This small molecule binds to this protein.
Small molecule (SMILES): Cc1cc(C(=O)N[C@@H](CC(=O)N2CCC[C@@H]2c2ccccc2)C(=O)N[C@@H](C)c2ncc(-c3ccccc3F)[nH]2)no1

Sequence of chain 1.I:
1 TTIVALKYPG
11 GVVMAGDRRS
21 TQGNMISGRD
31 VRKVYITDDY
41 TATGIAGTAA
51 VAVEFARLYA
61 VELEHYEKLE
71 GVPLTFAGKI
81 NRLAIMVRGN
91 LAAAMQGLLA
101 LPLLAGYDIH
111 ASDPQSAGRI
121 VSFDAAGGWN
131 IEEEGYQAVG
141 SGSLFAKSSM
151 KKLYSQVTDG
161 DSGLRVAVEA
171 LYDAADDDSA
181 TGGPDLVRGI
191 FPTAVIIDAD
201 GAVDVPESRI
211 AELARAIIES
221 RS

Sequence of chain 1.J:
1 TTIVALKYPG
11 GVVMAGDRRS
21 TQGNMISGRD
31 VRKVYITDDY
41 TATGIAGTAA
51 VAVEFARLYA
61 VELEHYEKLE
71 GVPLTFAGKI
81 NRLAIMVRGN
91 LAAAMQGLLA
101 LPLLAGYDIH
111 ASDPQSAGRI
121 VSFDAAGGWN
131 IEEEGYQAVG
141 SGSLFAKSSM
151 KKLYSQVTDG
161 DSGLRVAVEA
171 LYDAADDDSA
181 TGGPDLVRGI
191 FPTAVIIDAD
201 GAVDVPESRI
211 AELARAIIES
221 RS

Binding-site contacts:
Ligand atom C10 contacts residue LYS33 of chain 1.I at 3.6 Å.
Ligand atom C07 contacts residue VAL31 of chain 1.I at 3.7 Å (hydrophobic).
Ligand atom N23 contacts residue ASP124 of chain 1.J at 3.0 Å (salt-bridge).
Ligand atom C31 contacts residue ASP124 of chain 1.J at 3.4 Å.
Ligand atom C18 contacts residue ASP124 of chain 1.J at 3.7 Å.
Ligand atom F08 contacts residue ALA49 of chain 1.I at 3.6 Å.
Ligand atom C33 contacts residue TRP129 of chain 1.J at 3.5 Å (hydrophobic).
Ligand atom C28 contacts residue ASP124 of chain 1.J at 3.5 Å.
Ligand atom C13 contacts residue ALA49 of chain 1.I at 3.3 Å (hydrophobic).
Ligand atom C11 contacts residue ILE45 of chain 1.I at 2.9 Å (hydrophobic).
Ligand atom C39 contacts residue SER122 of chain 1.J at 3.6 Å.
Ligand atom N04 contacts residue GLY47 of chain 1.I at 2.7 Å (h-bond).
Ligand atom C36 contacts residue ASN130 of chain 1.J at 3.7 Å.
Ligand atom O17 contacts residue ALA49 of chain 1.I at 3.2 Å (h-bond).
Ligand atom C05 contacts residue GLY47 of chain 1.I at 3.6 Å.
Ligand atom C39 contacts residue PHE123 of chain 1.J at 3.7 Å (hydrophobic).
Ligand atom C10 contacts residue ILE45 of chain 1.I at 3.5 Å (hydrophobic).
Ligand atom N19 contacts residue ASP124 of chain 1.J at 2.8 Å (salt-bridge).
Ligand atom C38 contacts residue GLY128 of chain 1.J at 3.3 Å.
Ligand atom C03 contacts residue GLY47 of chain 1.I at 3.4 Å.
Ligand atom F08 contacts residue VAL31 of chain 1.I at 3.4 Å.
Ligand atom O41 contacts residue GLN22 of chain 1.I at 3.5 Å (h-bond).
Ligand atom C10 contacts residue ALA52 of chain 1.I at 3.6 Å (hydrophobic).
Ligand atom C33 contacts residue ALA49 of chain 1.I at 3.7 Å (hydrophobic).
Ligand atom C12 contacts residue GLY47 of chain 1.I at 3.7 Å.
Ligand atom N30 contacts residue ASP124 of chain 1.J at 3.6 Å (salt-bridge).
Ligand atom N14 contacts residue ALA49 of chain 1.I at 3.6 Å.
Ligand atom C38 contacts residue SER122 of chain 1.J at 3.7 Å.
Ligand atom C02 contacts residue GLY47 of chain 1.I at 3.6 Å.
Ligand atom O24 contacts residue ALA126 of chain 1.J at 3.2 Å.
Ligand atom C36 contacts residue SER20 of chain 1.I at 3.4 Å.
Ligand atom C05 contacts residue ALA49 of chain 1.I at 3.6 Å (hydrophobic).
Ligand atom C01 contacts residue THR21 of chain 1.I at 3.4 Å.
Ligand atom N15 contacts residue THR21 of chain 1.I at 3.2 Å (h-bond).
Ligand atom N14 contacts residue SER20 of chain 1.I at 2.9 Å (h-bond).
Ligand atom N15 contacts residue SER20 of chain 1.I at 3.5 Å (h-bond).
Ligand atom C35 contacts residue VAL31 of chain 1.I at 3.5 Å (hydrophobic).
Ligand atom C34 contacts residue TRP129 of chain 1.J at 3.7 Å (hydrophobic).
Ligand atom C09 contacts residue ALA52 of chain 1.I at 3.7 Å (hydrophobic).
Ligand atom C37 contacts residue ASN130 of chain 1.J at 3.7 Å.